Binding-site contacts:
Ligand atom C09 contacts residue MET67 of chain 1.A at 4.3 Å (hydrophobic).
Ligand atom C15 contacts residue MET32 of chain 1.A at 3.5 Å (hydrophobic).
Ligand atom C82 contacts residue ILE79 of chain 1.A at 4.4 Å (hydrophobic).
Ligand atom C18 contacts residue MET32 of chain 1.A at 3.5 Å (hydrophobic).
Ligand atom C38 contacts residue MET32 of chain 1.A at 3.8 Å (hydrophobic).
Ligand atom C45 contacts residue ARG83 of chain 1.A at 3.9 Å.
Ligand atom O54 contacts residue GLU81 of chain 1.A at 3.5 Å (salt-bridge).
Ligand atom C09 contacts residue PHE66 of chain 1.A at 3.9 Å (hydrophobic).
Ligand atom C21 contacts residue MET32 of chain 1.A at 4.4 Å (hydrophobic).
Ligand atom O12 contacts residue PHE66 of chain 1.A at 4.1 Å.
Ligand atom C01 contacts residue PHE66 of chain 1.A at 3.8 Å (hydrophobic).
Ligand atom C51 contacts residue ILE79 of chain 1.A at 4.3 Å (hydrophobic).
Ligand atom C79 contacts residue ILE79 of chain 1.A at 4.1 Å (hydrophobic).
Ligand atom C13 contacts residue MET32 of chain 1.A at 4.1 Å (hydrophobic).
Ligand atom O54 contacts residue GLY82 of chain 1.A at 3.3 Å.
Ligand atom C41 contacts residue PHE66 of chain 1.A at 4.3 Å (hydrophobic).
Ligand atom C38 contacts residue PHE66 of chain 1.A at 3.9 Å (hydrophobic).
Ligand atom C48 contacts residue ARG83 of chain 1.A at 4.2 Å.
Ligand atom C04 contacts residue PHE66 of chain 1.A at 4.3 Å (hydrophobic).
Ligand atom C08 contacts residue PHE66 of chain 1.A at 3.8 Å (hydrophobic).
Ligand atom O54 contacts residue ARG83 of chain 1.A at 3.9 Å.
Ligand atom C44 contacts residue ILE79 of chain 1.A at 4.3 Å (hydrophobic).
Ligand atom C45 contacts residue GLU81 of chain 1.A at 4.1 Å.
Ligand atom O12 contacts residue ILE33 of chain 1.A at 3.8 Å.
Ligand atom C44 contacts residue GLY82 of chain 1.A at 4.4 Å.
Ligand atom N07 contacts residue PHE66 of chain 1.A at 4.1 Å.
Ligand atom C41 contacts residue MET32 of chain 1.A at 4.0 Å (hydrophobic).
Ligand atom C35 contacts residue MET32 of chain 1.A at 3.5 Å (hydrophobic).
Ligand atom C15 contacts residue PHE66 of chain 1.A at 3.8 Å (hydrophobic).
Ligand atom C44 contacts residue GLU81 of chain 1.A at 4.0 Å.
Ligand atom C48 contacts residue ILE79 of chain 1.A at 4.2 Å (hydrophobic).
Ligand atom C55 contacts residue MET32 of chain 1.A at 3.9 Å (hydrophobic).
Ligand atom C45 contacts residue ILE79 of chain 1.A at 3.8 Å (hydrophobic).
Ligand atom O54 contacts residue PHE66 of chain 1.A at 4.0 Å.
Ligand atom C44 contacts residue PHE66 of chain 1.A at 4.4 Å (hydrophobic).
Ligand atom C01 contacts residue ASP70 of chain 1.A at 4.0 Å.
Ligand atom O54 contacts residue LEU36 of chain 1.A at 4.5 Å.

Sequence of chain 1.A:
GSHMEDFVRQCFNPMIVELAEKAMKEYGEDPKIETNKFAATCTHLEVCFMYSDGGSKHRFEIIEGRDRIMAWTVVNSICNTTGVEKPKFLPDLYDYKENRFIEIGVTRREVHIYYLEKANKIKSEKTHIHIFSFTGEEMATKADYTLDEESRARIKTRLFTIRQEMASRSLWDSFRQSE

This protein binds this small molecule.
Small molecule (SMILES): O=C1CCCN1CC[C@H](C[C@H](C[C@@H](CCN1CCCC1=O)N1CCCC1=O)N1CCCC1=O)N1C=CCC1=O